Binding-site contacts:
Ligand atom C53 contacts residue SER310 of chain 1.A at 3.5 Å.
Ligand atom N45 contacts residue ASP476 of chain 1.A at 2.9 Å (salt-bridge).
Ligand atom O51 contacts residue GLU475 of chain 1.A at 2.6 Å (salt-bridge).
Ligand atom C42 contacts residue GLU475 of chain 1.A at 3.5 Å.
Ligand atom O55 contacts residue SER310 of chain 1.A at 2.7 Å (h-bond).
Ligand atom C47 contacts residue GLU475 of chain 1.A at 3.4 Å.
Ligand atom O35 contacts residue LYS195 of chain 1.A at 2.7 Å (salt-bridge).
Ligand atom C47 contacts residue OXL1 of chain 1.C at 2.8 Å.
Ligand atom O51 contacts residue HIS224 of chain 1.A at 3.0 Å (h-bond).
Ligand atom S48 contacts residue OXL1 of chain 1.C at 3.4 Å (h-bond).
Ligand atom C03 contacts residue GLU475 of chain 1.A at 3.5 Å.
Ligand atom C49 contacts residue CO1 of chain 1.B at 3.0 Å.
Ligand atom C49 contacts residue OXL1 of chain 1.C at 3.2 Å.
Ligand atom O54 contacts residue OXL1 of chain 1.C at 3.3 Å (h-bond).
Ligand atom O51 contacts residue ARG471 of chain 1.A at 3.5 Å (salt-bridge).
Ligand atom O55 contacts residue SER277 of chain 1.A at 3.4 Å (h-bond).
Ligand atom C53 contacts residue CO1 of chain 1.B at 3.2 Å.
Ligand atom C25 contacts residue ARG129 of chain 1.A at 3.2 Å.
Ligand atom O11 contacts residue PRO453 of chain 1.A at 3.0 Å.
Ligand atom O51 contacts residue OXL1 of chain 1.C at 2.6 Å (h-bond).
Ligand atom C01 contacts residue VAL16 of chain 1.A at 3.4 Å (hydrophobic).
Ligand atom O29 contacts residue LEU133 of chain 1.A at 3.3 Å.
Ligand atom C47 contacts residue ARG471 of chain 1.A at 3.2 Å.
Ligand atom C50 contacts residue GLU348 of chain 1.A at 3.0 Å.
Ligand atom O55 contacts residue SER279 of chain 1.A at 3.3 Å.
Ligand atom O54 contacts residue HIS226 of chain 1.A at 3.2 Å (h-bond).
Ligand atom O33 contacts residue LYS195 of chain 1.A at 3.5 Å (salt-bridge).
Ligand atom O54 contacts residue CO1 of chain 1.B at 2.2 Å.
Ligand atom S48 contacts residue PHE350 of chain 1.A at 3.4 Å.
Ligand atom O54 contacts residue SER277 of chain 1.A at 2.7 Å (h-bond).
Ligand atom C50 contacts residue ARG471 of chain 1.A at 3.0 Å.
Ligand atom C46 contacts residue OXL1 of chain 1.C at 3.2 Å.
Ligand atom C14 contacts residue LYS195 of chain 1.A at 3.3 Å.
Ligand atom O54 contacts residue HIS224 of chain 1.A at 3.0 Å (h-bond).
Ligand atom O07 contacts residue LEU478 of chain 1.A at 2.9 Å (h-bond).
Ligand atom O51 contacts residue CO1 of chain 1.B at 1.7 Å.
Ligand atom O09 contacts residue PRO453 of chain 1.A at 3.4 Å.
Ligand atom N40 contacts residue ASP476 of chain 1.A at 2.9 Å (salt-bridge).
Ligand atom N24 contacts residue ARG129 of chain 1.A at 3.4 Å.
Ligand atom C53 contacts residue SER277 of chain 1.A at 3.5 Å.

The protein below binds the small molecule below.
Small molecule (SMILES): CC(C)(COP(=O)(O)OP(=O)(O)OC[C@H]1O[C@@H](n2cnc3c(N)ncnc32)[C@H](O)[C@@H]1OP(=O)(O)O)[C@@H](O)C(=O)NCCC(=O)NCCS[C@](C)(O)CC(=O)O

Sequence of chain 1.A:
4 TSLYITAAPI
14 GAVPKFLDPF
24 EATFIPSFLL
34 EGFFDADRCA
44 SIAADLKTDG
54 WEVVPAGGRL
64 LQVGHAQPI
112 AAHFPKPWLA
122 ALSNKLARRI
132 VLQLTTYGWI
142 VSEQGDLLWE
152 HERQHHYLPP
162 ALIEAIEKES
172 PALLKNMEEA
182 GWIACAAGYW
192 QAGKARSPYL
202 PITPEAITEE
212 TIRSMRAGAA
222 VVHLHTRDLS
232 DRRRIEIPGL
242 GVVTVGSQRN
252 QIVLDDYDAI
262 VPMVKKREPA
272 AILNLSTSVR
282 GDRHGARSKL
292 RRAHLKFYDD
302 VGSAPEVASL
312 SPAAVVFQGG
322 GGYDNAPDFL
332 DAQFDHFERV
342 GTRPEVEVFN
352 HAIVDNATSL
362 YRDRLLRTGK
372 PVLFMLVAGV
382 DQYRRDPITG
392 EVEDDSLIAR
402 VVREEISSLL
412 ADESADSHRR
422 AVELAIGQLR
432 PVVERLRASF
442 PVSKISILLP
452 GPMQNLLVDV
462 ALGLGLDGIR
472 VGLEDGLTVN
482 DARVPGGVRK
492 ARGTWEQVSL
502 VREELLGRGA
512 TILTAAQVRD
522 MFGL